Sequence of chain 1.D:
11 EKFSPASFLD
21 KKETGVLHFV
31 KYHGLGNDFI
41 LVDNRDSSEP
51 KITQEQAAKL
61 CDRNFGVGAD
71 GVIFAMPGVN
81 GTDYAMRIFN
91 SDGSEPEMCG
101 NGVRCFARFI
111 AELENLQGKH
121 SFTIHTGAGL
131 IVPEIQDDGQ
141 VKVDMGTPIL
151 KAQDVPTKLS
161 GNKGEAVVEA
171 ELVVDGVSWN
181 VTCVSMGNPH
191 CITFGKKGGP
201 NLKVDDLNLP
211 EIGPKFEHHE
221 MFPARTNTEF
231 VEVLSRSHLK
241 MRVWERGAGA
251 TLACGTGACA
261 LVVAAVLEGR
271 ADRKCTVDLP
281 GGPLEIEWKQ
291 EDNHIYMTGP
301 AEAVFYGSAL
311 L

Binding-site contacts:
Ligand atom CAQ contacts residue GLY255 of chain 1.D at 3.4 Å.
Ligand atom CAT contacts residue CYS99 of chain 1.D at 2.9 Å (hydrophobic).
Ligand atom CAQ contacts residue CYS254 of chain 1.D at 3.5 Å (hydrophobic).
Ligand atom CAQ contacts residue CYS99 of chain 1.D at 3.2 Å (hydrophobic).
Ligand atom NAB contacts residue GLU245 of chain 1.D at 2.8 Å (salt-bridge).
Ligand atom OAG contacts residue PRO96 of chain 1.D at 3.5 Å.
Ligand atom OAE contacts residue ASN227 of chain 1.D at 2.9 Å (h-bond).
Ligand atom CAP contacts residue ASN227 of chain 1.D at 3.4 Å.
Ligand atom OAH contacts residue ASN101 of chain 1.D at 2.9 Å (h-bond).
Ligand atom CAQ contacts residue GLY100 of chain 1.D at 3.2 Å.
Ligand atom OAH contacts residue ASN37 of chain 1.D at 3.3 Å (h-bond).
Ligand atom OAE contacts residue ASN188 of chain 1.D at 2.9 Å (h-bond).
Ligand atom OAG contacts residue ARG246 of chain 1.D at 2.9 Å (salt-bridge).
Ligand atom CAS contacts residue GLU245 of chain 1.D at 3.6 Å.
Ligand atom NAB contacts residue ASN227 of chain 1.D at 3.5 Å (h-bond).
Ligand atom CAS contacts residue ASN227 of chain 1.D at 3.3 Å.
Ligand atom OAH contacts residue GLY255 of chain 1.D at 2.8 Å (h-bond).
Ligand atom OAG contacts residue ASN90 of chain 1.D at 2.9 Å (h-bond).
Ligand atom NAC contacts residue GLU245 of chain 1.D at 2.8 Å (salt-bridge).
Ligand atom OAE contacts residue PRO96 of chain 1.D at 3.6 Å.
Ligand atom NAB contacts residue ARG246 of chain 1.D at 2.9 Å (salt-bridge).
Ligand atom OAH contacts residue CYS99 of chain 1.D at 3.4 Å (h-bond).
Ligand atom CAN contacts residue ASN37 of chain 1.D at 3.3 Å.
Ligand atom OAH contacts residue GLY100 of chain 1.D at 3.3 Å (h-bond).
Ligand atom CAP contacts residue PRO96 of chain 1.D at 3.5 Å (hydrophobic).
Ligand atom OAF contacts residue GLY255 of chain 1.D at 3.4 Å (h-bond).
Ligand atom CAN contacts residue PHE39 of chain 1.D at 3.3 Å (hydrophobic).
Ligand atom CAJ contacts residue GLU245 of chain 1.D at 3.5 Å.
Ligand atom CAN contacts residue CYS99 of chain 1.D at 1.8 Å (hydrophobic).
Ligand atom OAF contacts residue GLY100 of chain 1.D at 2.7 Å (h-bond).
Ligand atom NAC contacts residue CYS254 of chain 1.D at 3.3 Å (h-bond).
Ligand atom OAF contacts residue THR256 of chain 1.D at 2.8 Å (h-bond).
Ligand atom OAF contacts residue CYS254 of chain 1.D at 3.5 Å (h-bond).
Ligand atom CAK contacts residue PRO96 of chain 1.D at 3.5 Å (hydrophobic).
Ligand atom NAC contacts residue ASN37 of chain 1.D at 3.0 Å (h-bond).
Ligand atom OAF contacts residue CYS99 of chain 1.D at 3.3 Å.
Ligand atom OAE contacts residue ARG246 of chain 1.D at 3.0 Å (salt-bridge).
Ligand atom CAK contacts residue ASN90 of chain 1.D at 3.6 Å.
Ligand atom NAB contacts residue ASN90 of chain 1.D at 3.0 Å (h-bond).
Ligand atom CAP contacts residue ARG246 of chain 1.D at 3.6 Å.

A protein and the small-molecule ligand that binds it are described below.
Small molecule (SMILES): C[C@](N)(CCC[C@H](N)C(=O)O)C(=O)O